Sequence of chain 58.D:
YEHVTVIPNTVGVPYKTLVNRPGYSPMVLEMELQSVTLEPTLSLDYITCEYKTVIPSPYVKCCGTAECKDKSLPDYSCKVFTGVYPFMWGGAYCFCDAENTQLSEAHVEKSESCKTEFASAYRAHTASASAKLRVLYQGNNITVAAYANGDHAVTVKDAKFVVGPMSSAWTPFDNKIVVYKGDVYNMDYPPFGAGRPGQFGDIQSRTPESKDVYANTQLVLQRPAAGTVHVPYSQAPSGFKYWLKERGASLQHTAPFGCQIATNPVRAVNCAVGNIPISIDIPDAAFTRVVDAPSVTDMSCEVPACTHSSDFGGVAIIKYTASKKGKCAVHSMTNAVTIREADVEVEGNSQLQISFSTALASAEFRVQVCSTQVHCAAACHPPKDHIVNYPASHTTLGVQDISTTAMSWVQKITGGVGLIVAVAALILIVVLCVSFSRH

Sequence of chain 58.E:
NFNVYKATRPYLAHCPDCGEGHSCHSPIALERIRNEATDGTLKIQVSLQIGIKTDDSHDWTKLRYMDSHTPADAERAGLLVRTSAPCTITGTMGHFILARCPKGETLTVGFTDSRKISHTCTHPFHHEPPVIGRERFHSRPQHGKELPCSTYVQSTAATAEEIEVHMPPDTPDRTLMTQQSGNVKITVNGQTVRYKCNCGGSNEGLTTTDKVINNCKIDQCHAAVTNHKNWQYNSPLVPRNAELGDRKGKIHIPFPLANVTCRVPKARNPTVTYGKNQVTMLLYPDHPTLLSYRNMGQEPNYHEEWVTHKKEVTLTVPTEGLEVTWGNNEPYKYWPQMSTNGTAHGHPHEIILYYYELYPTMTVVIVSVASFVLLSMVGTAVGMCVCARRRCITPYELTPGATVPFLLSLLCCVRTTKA

Binding-site contacts:
Ligand atom C6 contacts residue LYS115 of chain 58.D at 4.3 Å.
Ligand atom C3 contacts residue ASN259 of chain 58.E at 3.7 Å.
Ligand atom C8 contacts residue ASN259 of chain 58.E at 4.4 Å.
Ligand atom O5 contacts residue ASN259 of chain 58.E at 2.3 Å (h-bond).
Ligand atom O6 contacts residue ASN259 of chain 58.E at 4.4 Å.
Ligand atom O7 contacts residue LYS181 of chain 58.D at 4.3 Å.
Ligand atom O6 contacts residue LYS115 of chain 58.D at 3.5 Å (salt-bridge).
Ligand atom O7 contacts residue GLU117 of chain 58.D at 4.3 Å.
Ligand atom C1 contacts residue ASN259 of chain 58.E at 1.4 Å.
Ligand atom O6 contacts residue THR116 of chain 58.D at 3.2 Å (h-bond).
Ligand atom O7 contacts residue ASN259 of chain 58.E at 2.7 Å (h-bond).
Ligand atom C4 contacts residue ASN259 of chain 58.E at 4.1 Å.
Ligand atom C6 contacts residue THR116 of chain 58.D at 4.5 Å.
Ligand atom N2 contacts residue ASN259 of chain 58.E at 3.0 Å (h-bond).
Ligand atom O5 contacts residue THR116 of chain 58.D at 3.8 Å.
Ligand atom C5 contacts residue ASN259 of chain 58.E at 3.6 Å.
Ligand atom C7 contacts residue ASN259 of chain 58.E at 3.1 Å.
Ligand atom C2 contacts residue ASN259 of chain 58.E at 2.4 Å.

This small molecule binds to this protein.
Small molecule (SMILES): CC(=O)N[C@@H]1[C@@H](O)[C@H](O)[C@@H](CO)O[C@H]1O